Binding-site contacts:
Ligand atom N2 contacts residue ASN74 of chain 1.B at 3.0 Å (h-bond).
Ligand atom C1 contacts residue ASN74 of chain 1.B at 1.4 Å.
Ligand atom O5 contacts residue ASN74 of chain 1.B at 2.4 Å (h-bond).
Ligand atom C8 contacts residue PRO33 of chain 1.B at 3.7 Å (hydrophobic).
Ligand atom C8 contacts residue VAL36 of chain 1.B at 4.1 Å (hydrophobic).
Ligand atom C3 contacts residue ASN74 of chain 1.B at 3.8 Å.
Ligand atom C5 contacts residue ASN74 of chain 1.B at 3.7 Å.
Ligand atom O7 contacts residue ASN74 of chain 1.B at 3.2 Å (h-bond).
Ligand atom C8 contacts residue ASN74 of chain 1.B at 4.5 Å.
Ligand atom C4 contacts residue ASN74 of chain 1.B at 4.3 Å.
Ligand atom C2 contacts residue ASN74 of chain 1.B at 2.5 Å.
Ligand atom O7 contacts residue LEU7 of chain 1.B at 4.4 Å.
Ligand atom C7 contacts residue ASN74 of chain 1.B at 3.3 Å.

Sequence of chain 1.B:
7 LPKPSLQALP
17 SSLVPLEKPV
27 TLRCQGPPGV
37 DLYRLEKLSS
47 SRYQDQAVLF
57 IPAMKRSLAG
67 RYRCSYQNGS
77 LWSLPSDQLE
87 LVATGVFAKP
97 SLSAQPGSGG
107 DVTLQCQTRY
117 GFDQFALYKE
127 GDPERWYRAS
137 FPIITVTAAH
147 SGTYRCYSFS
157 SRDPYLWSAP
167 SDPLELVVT

This protein binds this small molecule.
Small molecule (SMILES): CC(=O)N[C@@H]1[C@@H](O)[C@H](O)[C@@H](CO)O[C@H]1O